Sequence of chain 1.A:
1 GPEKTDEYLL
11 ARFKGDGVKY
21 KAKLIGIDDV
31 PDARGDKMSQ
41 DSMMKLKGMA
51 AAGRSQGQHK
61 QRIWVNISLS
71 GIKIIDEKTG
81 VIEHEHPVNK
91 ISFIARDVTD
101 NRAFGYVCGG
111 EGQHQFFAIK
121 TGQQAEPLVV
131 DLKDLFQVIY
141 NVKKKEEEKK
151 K

Binding-site contacts:
Ligand atom O contacts residue PHE93 of chain 1.A at 3.3 Å.
Ligand atom O contacts residue ILE94 of chain 1.A at 2.9 Å (h-bond).
Ligand atom OD1 contacts residue TYR140 of chain 1.A at 3.5 Å.
Ligand atom N contacts residue ASP36 of chain 1.A at 2.7 Å (salt-bridge).
Ligand atom CG contacts residue ILE91 of chain 1.A at 3.4 Å (hydrophobic).
Ligand atom OD1 contacts residue PHE93 of chain 1.A at 3.3 Å.
Ligand atom CD contacts residue LYS90 of chain 1.A at 3.3 Å.
Ligand atom CE1 contacts residue GLY109 of chain 1.A at 3.3 Å.
Ligand atom C contacts residue ILE94 of chain 1.A at 3.5 Å (hydrophobic).
Ligand atom OE1 contacts residue LYS90 of chain 1.A at 3.3 Å.
Ligand atom CZ contacts residue GLY109 of chain 1.A at 3.5 Å.
Ligand atom OD1 contacts residue PHE136 of chain 1.A at 3.3 Å.
Ligand atom OH contacts residue GLY109 of chain 1.A at 2.7 Å (h-bond).
Ligand atom CB contacts residue GLU111 of chain 1.A at 3.3 Å.
Ligand atom O contacts residue GLY110 of chain 1.A at 3.5 Å.
Ligand atom CE1 contacts residue ILE94 of chain 1.A at 3.5 Å (hydrophobic).
Ligand atom ND2 contacts residue ILE91 of chain 1.A at 2.8 Å (h-bond).
Ligand atom O contacts residue LYS90 of chain 1.A at 2.6 Å (salt-bridge).
Ligand atom CA contacts residue ILE94 of chain 1.A at 3.0 Å (hydrophobic).
Ligand atom CZ contacts residue LYS133 of chain 1.A at 3.5 Å.
Ligand atom OE1 contacts residue ASN89 of chain 1.A at 3.3 Å (h-bond).
Ligand atom ND2 contacts residue PHE136 of chain 1.A at 2.9 Å (h-bond).
Ligand atom CB contacts residue ASP36 of chain 1.A at 3.4 Å.
Ligand atom CA contacts residue ASP36 of chain 1.A at 3.4 Å.
Ligand atom O contacts residue ASN89 of chain 1.A at 3.4 Å.
Ligand atom O contacts residue ASN89 of chain 1.A at 3.3 Å (h-bond).
Ligand atom N contacts residue SER92 of chain 1.A at 3.1 Å (h-bond).
Ligand atom CZ contacts residue ILE94 of chain 1.A at 3.5 Å (hydrophobic).
Ligand atom CB contacts residue ILE91 of chain 1.A at 3.1 Å (hydrophobic).
Ligand atom OD1 contacts residue ILE139 of chain 1.A at 3.5 Å.
Ligand atom N contacts residue ILE94 of chain 1.A at 2.9 Å (h-bond).
Ligand atom N contacts residue ASN89 of chain 1.A at 2.8 Å (h-bond).
Ligand atom CG contacts residue PHE136 of chain 1.A at 3.6 Å (hydrophobic).
Ligand atom OD1 contacts residue ARG34 of chain 1.A at 3.4 Å.
Ligand atom ND2 contacts residue VAL88 of chain 1.A at 2.8 Å (h-bond).
Ligand atom O contacts residue ARG96 of chain 1.A at 2.9 Å (salt-bridge).
Ligand atom CD1 contacts residue ASN89 of chain 1.A at 3.4 Å.
Ligand atom OD1 contacts residue LYS143 of chain 1.A at 2.9 Å (salt-bridge).
Ligand atom O contacts residue GLU111 of chain 1.A at 2.8 Å (salt-bridge).
Ligand atom OH contacts residue HIS114 of chain 1.A at 3.2 Å.

This small molecule binds to this protein.
Small molecule (SMILES): CC(=O)N[C@@H](CCC(N)=O)C(=O)N[C@@H](CC(N)=O)C(=O)NCC(=O)N[C@@H](Cc1ccccc1)C(=O)N[C@@H](CC(=O)O)C(=O)N[C@@H](CC(N)=O)C(=O)N1CCC[C@H]1C(=O)N[C@@H](CC(N)=O)C(=O)N[C@@H](Cc1ccc(O)cc1)C(=O)N[C@@H](CCC(N)=O)C(=O)N1CCC[C@H]1C(=O)N[C@@H](CCC(N)=O)C(=O)N[C@H](C=O)CCC(=O)O